Binding-site contacts:
Ligand atom C6 contacts residue ASN272 of chain 36.B at 3.6 Å.
Ligand atom O1B contacts residue SER274 of chain 36.B at 4.1 Å.
Ligand atom O8 contacts residue GLN278 of chain 36.B at 3.5 Å (h-bond).
Ligand atom O7 contacts residue LEU62 of chain 36.B at 3.8 Å.
Ligand atom O8 contacts residue LYS68 of chain 36.B at 3.4 Å.
Ligand atom O8 contacts residue ASN272 of chain 36.B at 3.5 Å (h-bond).
Ligand atom C9 contacts residue LYS68 of chain 36.B at 3.8 Å.
Ligand atom C11 contacts residue HIS138 of chain 36.A at 3.5 Å.
Ligand atom C1 contacts residue ASN272 of chain 36.B at 3.8 Å.
Ligand atom C9 contacts residue GLN278 of chain 36.B at 3.2 Å.
Ligand atom C7 contacts residue GLN278 of chain 36.B at 3.8 Å.
Ligand atom C11 contacts residue LEU62 of chain 36.B at 4.1 Å (hydrophobic).
Ligand atom C11 contacts residue ASN272 of chain 36.B at 3.6 Å.
Ligand atom O1A contacts residue LYS68 of chain 36.B at 2.9 Å.
Ligand atom O1B contacts residue ASN272 of chain 36.B at 3.4 Å (h-bond).
Ligand atom O1B contacts residue LYS68 of chain 36.B at 3.9 Å.
Ligand atom O9 contacts residue GLN278 of chain 36.B at 4.0 Å.
Ligand atom C11 contacts residue PHE75 of chain 36.C at 2.3 Å (hydrophobic).
Ligand atom C9 contacts residue LEU67 of chain 36.B at 4.1 Å (hydrophobic).
Ligand atom C10 contacts residue ASN272 of chain 36.B at 4.0 Å.
Ligand atom C11 contacts residue PHE270 of chain 36.B at 3.8 Å (hydrophobic).
Ligand atom C11 contacts residue PHE65 of chain 36.B at 3.8 Å (hydrophobic).
Ligand atom C1 contacts residue SER274 of chain 36.B at 3.7 Å.
Ligand atom C11 contacts residue THR276 of chain 36.B at 3.3 Å.
Ligand atom O10 contacts residue LEU62 of chain 36.B at 4.0 Å.
Ligand atom C8 contacts residue GLN278 of chain 36.B at 3.6 Å.
Ligand atom C11 contacts residue GLN278 of chain 36.B at 3.5 Å.
Ligand atom C10 contacts residue PHE75 of chain 36.C at 3.1 Å (hydrophobic).
Ligand atom N5 contacts residue ASN272 of chain 36.B at 3.2 Å (h-bond).
Ligand atom C1 contacts residue LYS68 of chain 36.B at 3.6 Å.
Ligand atom C10 contacts residue GLN278 of chain 36.B at 4.0 Å.
Ligand atom O10 contacts residue PHE75 of chain 36.C at 3.0 Å.
Ligand atom O9 contacts residue LEU67 of chain 36.B at 3.3 Å.
Ligand atom C4 contacts residue ASN272 of chain 36.B at 4.1 Å.
Ligand atom N5 contacts residue GLN278 of chain 36.B at 3.9 Å.
Ligand atom C5 contacts residue ASN272 of chain 36.B at 4.1 Å.
Ligand atom O1B contacts residue THR276 of chain 36.B at 3.7 Å.
Ligand atom C11 contacts residue SER274 of chain 36.B at 4.0 Å.
Ligand atom O1A contacts residue SER274 of chain 36.B at 2.6 Å (h-bond).
Ligand atom O9 contacts residue LYS68 of chain 36.B at 2.9 Å (salt-bridge).

Sequence of chain 36.A:
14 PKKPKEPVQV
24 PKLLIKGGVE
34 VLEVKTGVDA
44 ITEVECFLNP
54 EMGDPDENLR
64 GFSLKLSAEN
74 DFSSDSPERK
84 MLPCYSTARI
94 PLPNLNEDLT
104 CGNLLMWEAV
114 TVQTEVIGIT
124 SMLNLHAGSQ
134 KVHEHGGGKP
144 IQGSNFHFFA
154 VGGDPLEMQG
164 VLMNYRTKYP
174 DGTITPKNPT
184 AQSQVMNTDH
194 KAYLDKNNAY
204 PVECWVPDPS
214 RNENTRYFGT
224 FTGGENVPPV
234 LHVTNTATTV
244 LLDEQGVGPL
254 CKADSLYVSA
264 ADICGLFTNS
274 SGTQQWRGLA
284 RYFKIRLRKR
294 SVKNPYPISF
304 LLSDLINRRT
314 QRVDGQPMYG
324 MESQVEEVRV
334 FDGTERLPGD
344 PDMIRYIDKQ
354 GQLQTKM

A protein and the small-molecule ligand that binds it are described below.
Small molecule (SMILES): CC(=O)N[C@H]1[C@H]([C@H](O)[C@H](O)CO)O[C@@](O[C@H](CO)[C@@H](O)[C@@H]2O[C@@H](C(=O)O)C[C@H](O)[C@H]2NC(C)=O)(C(=O)O)C[C@@H]1O

Sequence of chain 36.B:
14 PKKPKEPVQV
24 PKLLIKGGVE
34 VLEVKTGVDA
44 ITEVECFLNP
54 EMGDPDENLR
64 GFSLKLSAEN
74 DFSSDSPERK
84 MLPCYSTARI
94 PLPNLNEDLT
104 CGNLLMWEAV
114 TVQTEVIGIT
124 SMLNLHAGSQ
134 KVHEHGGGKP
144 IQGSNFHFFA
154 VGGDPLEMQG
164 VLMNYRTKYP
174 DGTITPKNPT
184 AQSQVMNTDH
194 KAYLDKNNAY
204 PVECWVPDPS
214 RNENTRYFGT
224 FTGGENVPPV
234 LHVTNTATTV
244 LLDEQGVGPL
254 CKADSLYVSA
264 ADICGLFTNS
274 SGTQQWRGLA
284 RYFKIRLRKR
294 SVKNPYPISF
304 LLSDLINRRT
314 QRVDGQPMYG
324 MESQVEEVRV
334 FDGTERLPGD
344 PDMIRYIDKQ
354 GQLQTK

Sequence of chain 36.C:
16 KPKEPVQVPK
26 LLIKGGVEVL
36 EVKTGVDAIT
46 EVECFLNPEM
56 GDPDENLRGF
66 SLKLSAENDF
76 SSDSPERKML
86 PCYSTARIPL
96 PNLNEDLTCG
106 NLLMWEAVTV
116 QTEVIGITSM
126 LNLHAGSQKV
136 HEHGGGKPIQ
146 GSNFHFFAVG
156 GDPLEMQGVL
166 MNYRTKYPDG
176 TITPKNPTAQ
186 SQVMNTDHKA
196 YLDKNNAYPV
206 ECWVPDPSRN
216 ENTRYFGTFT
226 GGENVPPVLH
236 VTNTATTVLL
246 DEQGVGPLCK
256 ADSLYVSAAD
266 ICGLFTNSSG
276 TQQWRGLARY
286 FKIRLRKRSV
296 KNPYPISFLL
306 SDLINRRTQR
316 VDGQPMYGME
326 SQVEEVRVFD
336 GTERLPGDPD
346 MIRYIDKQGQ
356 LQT